This small molecule binds to this protein.
Small molecule (SMILES): COC(=O)c1ccc(O)cc1

Sequence of chain 3.B:
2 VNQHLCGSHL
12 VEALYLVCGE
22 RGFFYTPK

Sequence of chain 2.B:
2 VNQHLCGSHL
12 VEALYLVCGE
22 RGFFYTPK

Sequence of chain 2.A:
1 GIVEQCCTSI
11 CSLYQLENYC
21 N

Binding-site contacts:
Ligand atom C4 contacts residue CYS11 of chain 2.A at 4.0 Å (hydrophobic).
Ligand atom C6 contacts residue ALA14 of chain 2.B at 4.3 Å (hydrophobic).
Ligand atom C1 contacts residue ALA14 of chain 2.B at 4.3 Å (hydrophobic).
Ligand atom O4 contacts residue SER9 of chain 2.A at 3.8 Å.
Ligand atom C contacts residue ALA14 of chain 2.B at 4.3 Å (hydrophobic).
Ligand atom O4 contacts residue CYS11 of chain 2.A at 3.1 Å (h-bond).
Ligand atom C5 contacts residue CYS11 of chain 2.A at 3.6 Å (hydrophobic).
Ligand atom C2 contacts residue HIS5 of chain 3.B at 4.4 Å.
Ligand atom C3 contacts residue CYS6 of chain 2.A at 3.4 Å (hydrophobic).
Ligand atom O4 contacts residue CYS6 of chain 2.A at 2.5 Å (h-bond).
Ligand atom O1 contacts residue SER9 of chain 3.B at 3.9 Å.
Ligand atom C6 contacts residue HIS5 of chain 3.B at 4.1 Å.
Ligand atom O1 contacts residue HIS10 of chain 2.B at 3.5 Å.
Ligand atom O2 contacts residue ALA14 of chain 2.B at 4.3 Å.
Ligand atom C5 contacts residue HIS5 of chain 3.B at 4.2 Å.
Ligand atom C5 contacts residue LEU16 of chain 2.A at 4.3 Å (hydrophobic).
Ligand atom C6 contacts residue CYS11 of chain 2.A at 4.5 Å (hydrophobic).
Ligand atom C4 contacts residue CYS6 of chain 2.A at 3.4 Å (hydrophobic).
Ligand atom C contacts residue HIS10 of chain 2.B at 4.3 Å.
Ligand atom C4 contacts residue LEU11 of chain 2.B at 3.9 Å (hydrophobic).
Ligand atom C3 contacts residue LEU6 of chain 3.B at 4.0 Å (hydrophobic).
Ligand atom C1 contacts residue HIS5 of chain 3.B at 4.3 Å.
Ligand atom C3 contacts residue LEU11 of chain 2.B at 3.5 Å (hydrophobic).
Ligand atom C2 contacts residue LEU11 of chain 2.B at 4.1 Å (hydrophobic).
Ligand atom O4 contacts residue LEU11 of chain 2.B at 4.1 Å.
Ligand atom C2 contacts residue HIS10 of chain 2.B at 4.1 Å.
Ligand atom C4 contacts residue HIS5 of chain 3.B at 4.2 Å.
Ligand atom O4 contacts residue ILE10 of chain 2.A at 3.9 Å.
Ligand atom C3 contacts residue HIS5 of chain 3.B at 4.4 Å.
Ligand atom C2 contacts residue LEU6 of chain 3.B at 3.9 Å (hydrophobic).